A protein and the small-molecule ligand that binds it are described below.
Small molecule (SMILES): CC(=O)N[C@@H]1[C@@H](O)[C@H](O)[C@@H](CO)O[C@H]1O

Binding-site contacts:
Ligand atom C8 contacts residue ASN1098 of chain 1.C at 4.1 Å.
Ligand atom C2 contacts residue HIS1101 of chain 1.C at 4.5 Å.
Ligand atom C6 contacts residue HIS1101 of chain 1.C at 3.6 Å.
Ligand atom O7 contacts residue ASN1098 of chain 1.C at 2.2 Å (h-bond).
Ligand atom C5 contacts residue HIS1101 of chain 1.C at 3.2 Å.
Ligand atom C1 contacts residue THR1100 of chain 1.C at 3.5 Å.
Ligand atom C7 contacts residue ASN1098 of chain 1.C at 3.0 Å.
Ligand atom C4 contacts residue HIS1101 of chain 1.C at 4.4 Å.
Ligand atom O5 contacts residue ASN1098 of chain 1.C at 4.1 Å.
Ligand atom O5 contacts residue HIS1101 of chain 1.C at 3.1 Å (h-bond).
Ligand atom C2 contacts residue ASN1098 of chain 1.C at 3.6 Å.
Ligand atom C2 contacts residue THR1100 of chain 1.C at 4.3 Å.
Ligand atom C1 contacts residue ASN1098 of chain 1.C at 3.3 Å.
Ligand atom N2 contacts residue THR1100 of chain 1.C at 4.0 Å.
Ligand atom N2 contacts residue ASN1098 of chain 1.C at 3.7 Å.
Ligand atom O5 contacts residue THR1100 of chain 1.C at 4.4 Å.
Ligand atom C1 contacts residue HIS1101 of chain 1.C at 3.2 Å.

Sequence of chain 1.C:
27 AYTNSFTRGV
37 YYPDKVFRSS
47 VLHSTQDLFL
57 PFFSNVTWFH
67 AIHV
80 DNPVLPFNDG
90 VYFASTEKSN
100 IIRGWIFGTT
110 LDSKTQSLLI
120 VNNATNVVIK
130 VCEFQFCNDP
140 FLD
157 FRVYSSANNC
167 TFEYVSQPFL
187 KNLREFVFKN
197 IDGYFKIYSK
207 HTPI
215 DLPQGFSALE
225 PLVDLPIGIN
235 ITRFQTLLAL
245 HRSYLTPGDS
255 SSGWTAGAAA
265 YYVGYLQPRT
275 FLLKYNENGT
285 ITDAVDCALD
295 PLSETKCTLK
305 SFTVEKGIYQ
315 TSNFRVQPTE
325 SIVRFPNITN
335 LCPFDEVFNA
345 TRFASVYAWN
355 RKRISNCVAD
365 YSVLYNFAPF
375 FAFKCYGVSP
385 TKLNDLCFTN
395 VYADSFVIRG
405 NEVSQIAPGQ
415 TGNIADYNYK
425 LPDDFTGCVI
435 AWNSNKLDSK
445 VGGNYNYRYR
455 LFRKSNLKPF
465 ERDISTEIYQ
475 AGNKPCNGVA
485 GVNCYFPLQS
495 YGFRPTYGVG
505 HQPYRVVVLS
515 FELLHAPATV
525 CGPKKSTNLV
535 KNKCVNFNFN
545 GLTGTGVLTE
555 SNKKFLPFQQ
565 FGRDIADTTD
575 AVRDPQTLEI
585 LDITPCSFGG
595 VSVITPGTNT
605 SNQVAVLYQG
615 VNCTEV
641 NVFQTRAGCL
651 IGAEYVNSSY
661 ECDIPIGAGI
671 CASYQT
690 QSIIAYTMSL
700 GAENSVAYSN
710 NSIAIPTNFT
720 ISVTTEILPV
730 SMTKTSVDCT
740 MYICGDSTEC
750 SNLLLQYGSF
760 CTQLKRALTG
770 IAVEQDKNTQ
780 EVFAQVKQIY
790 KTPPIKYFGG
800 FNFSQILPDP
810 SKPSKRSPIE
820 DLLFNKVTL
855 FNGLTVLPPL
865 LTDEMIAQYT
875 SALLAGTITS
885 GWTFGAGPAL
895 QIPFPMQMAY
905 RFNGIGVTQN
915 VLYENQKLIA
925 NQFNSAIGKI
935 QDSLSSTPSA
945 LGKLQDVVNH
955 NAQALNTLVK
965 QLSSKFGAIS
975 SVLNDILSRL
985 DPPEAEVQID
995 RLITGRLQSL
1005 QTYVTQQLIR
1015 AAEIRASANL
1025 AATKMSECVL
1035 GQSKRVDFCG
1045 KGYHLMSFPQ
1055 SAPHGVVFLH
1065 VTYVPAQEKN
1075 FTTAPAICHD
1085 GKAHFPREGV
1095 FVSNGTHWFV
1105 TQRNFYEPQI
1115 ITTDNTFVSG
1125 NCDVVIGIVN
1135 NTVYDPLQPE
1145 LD